Binding-site contacts:
Ligand atom C05 contacts residue LYS48 of chain 1.A at 3.6 Å.
Ligand atom O01 contacts residue HIS83 of chain 1.A at 3.4 Å (h-bond).
Ligand atom O15 contacts residue TYR81 of chain 1.A at 4.0 Å.
Ligand atom O01 contacts residue LYS48 of chain 1.A at 3.3 Å (salt-bridge).
Ligand atom C16 contacts residue ARG61 of chain 1.A at 4.0 Å.
Ligand atom C02 contacts residue LYS48 of chain 1.A at 3.0 Å.
Ligand atom C09 contacts residue VAL88 of chain 1.A at 4.1 Å (hydrophobic).
Ligand atom C14 contacts residue LEU60 of chain 1.A at 4.3 Å (hydrophobic).
Ligand atom C13 contacts residue GLU57 of chain 1.A at 4.3 Å.
Ligand atom C16 contacts residue TYR81 of chain 1.A at 4.1 Å (hydrophobic).
Ligand atom O15 contacts residue VAL64 of chain 1.A at 4.1 Å.
Ligand atom O07 contacts residue GLU57 of chain 1.A at 3.9 Å.
Ligand atom F19 contacts residue ARG61 of chain 1.A at 2.9 Å.
Ligand atom F18 contacts residue VAL64 of chain 1.A at 3.3 Å.
Ligand atom C20 contacts residue TYR81 of chain 1.A at 3.7 Å (hydrophobic).
Ligand atom F19 contacts residue LEU60 of chain 1.A at 4.3 Å.
Ligand atom O07 contacts residue GLU52 of chain 1.A at 3.1 Å (salt-bridge).
Ligand atom C08 contacts residue VAL88 of chain 1.A at 4.2 Å (hydrophobic).
Ligand atom C06 contacts residue LYS48 of chain 1.A at 4.1 Å.
Ligand atom O07 contacts residue LEU51 of chain 1.A at 3.8 Å.
Ligand atom F18 contacts residue ARG61 of chain 1.A at 4.3 Å.
Ligand atom O03 contacts residue LYS48 of chain 1.A at 3.2 Å (salt-bridge).
Ligand atom O07 contacts residue LYS48 of chain 1.A at 3.7 Å.
Ligand atom C13 contacts residue LEU60 of chain 1.A at 3.7 Å (hydrophobic).
Ligand atom C08 contacts residue LEU51 of chain 1.A at 4.1 Å (hydrophobic).
Ligand atom C02 contacts residue HIS83 of chain 1.A at 4.3 Å.
Ligand atom C11 contacts residue VAL88 of chain 1.A at 4.2 Å (hydrophobic).
Ligand atom C06 contacts residue GLU52 of chain 1.A at 3.7 Å.
Ligand atom C21 contacts residue VAL88 of chain 1.A at 4.0 Å (hydrophobic).
Ligand atom C12 contacts residue LEU60 of chain 1.A at 3.8 Å (hydrophobic).
Ligand atom C04 contacts residue LYS48 of chain 1.A at 3.5 Å.
Ligand atom C16 contacts residue VAL64 of chain 1.A at 4.3 Å (hydrophobic).
Ligand atom C14 contacts residue TYR81 of chain 1.A at 4.3 Å (hydrophobic).
Ligand atom C20 contacts residue VAL88 of chain 1.A at 4.4 Å (hydrophobic).
Ligand atom C10 contacts residue LYS48 of chain 1.A at 4.0 Å.
Ligand atom C06 contacts residue GLU57 of chain 1.A at 4.3 Å.
Ligand atom C08 contacts residue GLU57 of chain 1.A at 4.1 Å.
Ligand atom C05 contacts residue GLU52 of chain 1.A at 3.4 Å.
Ligand atom F17 contacts residue TYR81 of chain 1.A at 3.3 Å.
Ligand atom F18 contacts residue TYR81 of chain 1.A at 3.8 Å.

The small molecule below binds the protein below.
Small molecule (SMILES): O=C(O)c1cc(O)cc(-c2ccc(OC(F)(F)F)cc2)c1

Sequence of chain 1.A:
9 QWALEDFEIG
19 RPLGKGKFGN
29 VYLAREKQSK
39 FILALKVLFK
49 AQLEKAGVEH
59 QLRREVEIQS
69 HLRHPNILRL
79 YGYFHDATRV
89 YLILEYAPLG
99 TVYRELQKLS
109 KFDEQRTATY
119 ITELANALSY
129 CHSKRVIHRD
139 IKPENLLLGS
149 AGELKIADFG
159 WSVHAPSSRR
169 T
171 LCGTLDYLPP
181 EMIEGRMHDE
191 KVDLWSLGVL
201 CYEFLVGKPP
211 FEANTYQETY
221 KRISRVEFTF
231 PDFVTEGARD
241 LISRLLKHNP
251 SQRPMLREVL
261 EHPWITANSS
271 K